Binding-site contacts:
Ligand atom O7 contacts residue ASN399 of chain 1.A at 3.9 Å.
Ligand atom C3 contacts residue ASN399 of chain 1.A at 3.8 Å.
Ligand atom C5 contacts residue ASN399 of chain 1.A at 3.7 Å.
Ligand atom O5 contacts residue ASN399 of chain 1.A at 2.4 Å (h-bond).
Ligand atom N2 contacts residue ASN363 of chain 1.A at 3.1 Å (h-bond).
Ligand atom C4 contacts residue ASN399 of chain 1.A at 4.2 Å.
Ligand atom C1 contacts residue ASN399 of chain 1.A at 1.4 Å.
Ligand atom C7 contacts residue ASN399 of chain 1.A at 3.7 Å.
Ligand atom C1 contacts residue ASN363 of chain 1.A at 3.8 Å.
Ligand atom C7 contacts residue ASN363 of chain 1.A at 3.7 Å.
Ligand atom C8 contacts residue ASN363 of chain 1.A at 3.2 Å.
Ligand atom C2 contacts residue ASN399 of chain 1.A at 2.5 Å.
Ligand atom C2 contacts residue ASN363 of chain 1.A at 3.7 Å.
Ligand atom N2 contacts residue ASN399 of chain 1.A at 3.0 Å (h-bond).

Sequence of chain 1.A:
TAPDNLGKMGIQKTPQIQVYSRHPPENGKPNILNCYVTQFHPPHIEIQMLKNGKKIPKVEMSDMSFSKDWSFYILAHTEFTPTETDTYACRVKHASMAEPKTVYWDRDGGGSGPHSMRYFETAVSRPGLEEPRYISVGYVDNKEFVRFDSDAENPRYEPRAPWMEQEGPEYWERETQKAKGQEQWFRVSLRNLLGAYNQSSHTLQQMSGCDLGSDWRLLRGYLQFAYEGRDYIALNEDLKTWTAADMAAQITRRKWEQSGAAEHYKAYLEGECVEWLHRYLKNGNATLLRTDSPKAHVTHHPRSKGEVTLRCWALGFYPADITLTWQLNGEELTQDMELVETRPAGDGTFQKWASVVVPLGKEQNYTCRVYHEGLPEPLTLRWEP

A small-molecule ligand and the protein it binds are described below.
Small molecule (SMILES): CC(=O)N[C@@H]1[C@@H](O)[C@H](O)[C@@H](CO)O[C@H]1O